The small molecule below binds the protein below.
Small molecule (SMILES): CC(C)C[C@H](NC(=O)[C@H](Cc1ccccc1)NC(=O)[C@H](CC(N)=O)NC(=O)[C@H](Cc1ccccc1)NC(=O)[C@H](CC(C)C)NC(=O)[C@@H]1CCCN1)C(=O)NCC=O

Binding-site contacts:
Ligand atom O contacts residue VAL382 of chain 2.A at 4.1 Å.
Ligand atom CE2 contacts residue ARG390 of chain 2.A at 3.7 Å.
Ligand atom CD1 contacts residue VAL468 of chain 2.A at 4.0 Å (hydrophobic).
Ligand atom CE2 contacts residue VAL382 of chain 2.A at 3.7 Å (hydrophobic).
Ligand atom C contacts residue VAL467 of chain 2.A at 3.9 Å (hydrophobic).
Ligand atom CD1 contacts residue GLU383 of chain 2.A at 3.1 Å.
Ligand atom CG contacts residue VAL467 of chain 2.A at 3.9 Å (hydrophobic).
Ligand atom C contacts residue ASP469 of chain 2.A at 4.0 Å.
Ligand atom CZ contacts residue VAL382 of chain 2.A at 3.6 Å (hydrophobic).
Ligand atom CB contacts residue GLU383 of chain 2.A at 3.9 Å.
Ligand atom CD1 contacts residue VAL467 of chain 2.A at 3.9 Å (hydrophobic).
Ligand atom CE1 contacts residue VAL468 of chain 2.A at 3.5 Å (hydrophobic).
Ligand atom CB contacts residue ASP469 of chain 2.A at 3.6 Å.
Ligand atom O contacts residue GLN379 of chain 2.A at 3.2 Å (h-bond).
Ligand atom O contacts residue GLN379 of chain 2.A at 3.1 Å (h-bond).
Ligand atom CA contacts residue GLN379 of chain 2.A at 3.1 Å.
Ligand atom C contacts residue GLN379 of chain 2.A at 2.9 Å.
Ligand atom O contacts residue ASP469 of chain 2.A at 3.0 Å (salt-bridge).
Ligand atom C contacts residue ASP469 of chain 2.A at 3.8 Å.
Ligand atom CB contacts residue GLN379 of chain 2.A at 3.3 Å.
Ligand atom CD2 contacts residue GLU383 of chain 2.A at 3.9 Å.
Ligand atom CA contacts residue GLN379 of chain 2.A at 3.6 Å.
Ligand atom O contacts residue GLN379 of chain 2.A at 3.1 Å (h-bond).
Ligand atom CE2 contacts residue ALA394 of chain 2.A at 3.8 Å (hydrophobic).
Ligand atom CA contacts residue VAL467 of chain 2.A at 4.0 Å (hydrophobic).
Ligand atom N contacts residue GLN379 of chain 2.A at 2.8 Å (h-bond).
Ligand atom C contacts residue GLN379 of chain 2.A at 4.0 Å.
Ligand atom CA contacts residue ASP469 of chain 2.A at 3.8 Å.
Ligand atom CA contacts residue VAL467 of chain 2.A at 3.6 Å (hydrophobic).
Ligand atom CE1 contacts residue VAL467 of chain 2.A at 3.7 Å (hydrophobic).
Ligand atom CD2 contacts residue ARG390 of chain 2.A at 4.0 Å.
Ligand atom C contacts residue VAL467 of chain 2.A at 4.1 Å (hydrophobic).
Ligand atom C contacts residue GLN379 of chain 2.A at 3.1 Å.
Ligand atom CG contacts residue GLU383 of chain 2.A at 4.0 Å.
Ligand atom CB contacts residue VAL467 of chain 2.A at 3.2 Å (hydrophobic).
Ligand atom CE1 contacts residue VAL382 of chain 2.A at 4.1 Å (hydrophobic).
Ligand atom CA contacts residue VAL467 of chain 2.A at 3.5 Å (hydrophobic).
Ligand atom CZ contacts residue VAL468 of chain 2.A at 4.0 Å (hydrophobic).
Ligand atom CG contacts residue ASP469 of chain 2.A at 3.8 Å.
Ligand atom N contacts residue VAL467 of chain 2.A at 2.9 Å (h-bond).

Sequence of chain 2.A:
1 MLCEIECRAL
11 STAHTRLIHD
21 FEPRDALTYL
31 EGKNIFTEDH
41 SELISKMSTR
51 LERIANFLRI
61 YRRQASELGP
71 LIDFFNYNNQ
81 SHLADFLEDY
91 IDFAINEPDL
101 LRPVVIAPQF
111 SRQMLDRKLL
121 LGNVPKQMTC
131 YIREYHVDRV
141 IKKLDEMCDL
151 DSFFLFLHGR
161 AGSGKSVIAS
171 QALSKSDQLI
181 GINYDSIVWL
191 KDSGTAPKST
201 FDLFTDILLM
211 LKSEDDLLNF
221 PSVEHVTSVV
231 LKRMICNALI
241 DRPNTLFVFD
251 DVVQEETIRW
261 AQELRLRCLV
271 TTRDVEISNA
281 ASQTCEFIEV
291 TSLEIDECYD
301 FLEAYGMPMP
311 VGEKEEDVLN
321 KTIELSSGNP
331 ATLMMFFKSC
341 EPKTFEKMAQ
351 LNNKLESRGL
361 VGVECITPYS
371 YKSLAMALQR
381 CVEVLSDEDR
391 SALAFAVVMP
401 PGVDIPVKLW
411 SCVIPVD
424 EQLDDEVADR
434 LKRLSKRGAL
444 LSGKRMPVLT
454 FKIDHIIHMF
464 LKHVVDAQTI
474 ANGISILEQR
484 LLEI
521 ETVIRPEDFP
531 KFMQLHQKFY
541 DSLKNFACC